Sequence of chain 1.S:
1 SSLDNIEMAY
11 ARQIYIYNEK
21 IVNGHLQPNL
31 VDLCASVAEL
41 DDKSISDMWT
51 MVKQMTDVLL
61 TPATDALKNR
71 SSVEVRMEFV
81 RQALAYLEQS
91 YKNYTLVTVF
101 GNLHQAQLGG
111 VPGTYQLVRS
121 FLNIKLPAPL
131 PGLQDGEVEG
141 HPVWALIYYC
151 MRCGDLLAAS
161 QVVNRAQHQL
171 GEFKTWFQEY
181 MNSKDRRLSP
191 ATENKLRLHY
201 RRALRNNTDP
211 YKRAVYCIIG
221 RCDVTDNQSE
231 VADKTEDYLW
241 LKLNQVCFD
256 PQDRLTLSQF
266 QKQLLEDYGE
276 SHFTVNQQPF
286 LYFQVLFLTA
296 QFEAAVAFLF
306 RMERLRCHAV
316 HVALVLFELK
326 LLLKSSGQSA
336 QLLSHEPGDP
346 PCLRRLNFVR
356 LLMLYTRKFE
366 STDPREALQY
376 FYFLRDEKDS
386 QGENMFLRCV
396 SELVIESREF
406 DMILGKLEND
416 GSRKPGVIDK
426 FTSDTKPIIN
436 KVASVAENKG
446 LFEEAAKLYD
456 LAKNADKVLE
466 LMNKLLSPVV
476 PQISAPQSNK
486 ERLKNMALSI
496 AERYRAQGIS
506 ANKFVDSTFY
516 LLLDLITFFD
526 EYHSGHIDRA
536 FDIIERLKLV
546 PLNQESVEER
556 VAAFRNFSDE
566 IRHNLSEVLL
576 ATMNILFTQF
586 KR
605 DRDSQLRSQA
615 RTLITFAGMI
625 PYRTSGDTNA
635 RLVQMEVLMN

A protein and the small-molecule ligand that binds it are described below.
Small molecule (SMILES): CC[C@H](C)[C@H](NC(=O)[C@H](CO)NC(=O)[C@H](CCCN=C(N)N)NC(=O)[C@@H](NC(=O)[C@@H]1CCCN1C(=O)[C@@H]1CCCN1C(=O)[C@H](C)N)C(C)C)C(=O)N[C@H](C=O)Cc1ccc(O)cc1

Binding-site contacts:
Ligand atom C contacts residue THR235 of chain 1.S at 3.6 Å.
Ligand atom C contacts residue THR235 of chain 1.S at 3.6 Å.
Ligand atom N contacts residue THR235 of chain 1.S at 3.5 Å (h-bond).
Ligand atom CG1 contacts residue VAL280 of chain 1.S at 4.0 Å (hydrophobic).
Ligand atom C contacts residue ASN281 of chain 1.S at 3.8 Å.
Ligand atom N contacts residue TYR273 of chain 1.S at 3.9 Å.
Ligand atom CG1 contacts residue TYR94 of chain 1.S at 3.8 Å (hydrophobic).
Ligand atom O contacts residue LYS234 of chain 1.S at 3.6 Å.
Ligand atom CB contacts residue LEU286 of chain 1.S at 3.9 Å (hydrophobic).
Ligand atom CG2 contacts residue LEU286 of chain 1.S at 3.7 Å (hydrophobic).
Ligand atom CA contacts residue ASN227 of chain 1.S at 3.7 Å.
Ligand atom N contacts residue ASN227 of chain 1.S at 3.0 Å (h-bond).
Ligand atom CB contacts residue TYR238 of chain 1.S at 3.6 Å (hydrophobic).
Ligand atom C contacts residue LEU286 of chain 1.S at 3.8 Å (hydrophobic).
Ligand atom CD contacts residue TYR273 of chain 1.S at 3.3 Å (hydrophobic).
Ligand atom O contacts residue ASN281 of chain 1.S at 2.6 Å (h-bond).
Ligand atom CG contacts residue TYR273 of chain 1.S at 3.6 Å (hydrophobic).
Ligand atom CG contacts residue ASP233 of chain 1.S at 3.0 Å.
Ligand atom CG contacts residue LYS234 of chain 1.S at 3.3 Å.
Ligand atom CG2 contacts residue PHE278 of chain 1.S at 3.7 Å (hydrophobic).
Ligand atom CB contacts residue HIS277 of chain 1.S at 3.7 Å.
Ligand atom CG2 contacts residue HIS277 of chain 1.S at 3.3 Å.
Ligand atom O contacts residue ASN227 of chain 1.S at 3.6 Å.
Ligand atom CB contacts residue ASP233 of chain 1.S at 3.0 Å.
Ligand atom CD1 contacts residue TYR91 of chain 1.S at 3.9 Å (hydrophobic).
Ligand atom CA contacts residue THR235 of chain 1.S at 3.6 Å.
Ligand atom CG2 contacts residue ASN281 of chain 1.S at 3.6 Å.
Ligand atom O contacts residue THR235 of chain 1.S at 3.1 Å (h-bond).
Ligand atom O contacts residue TYR94 of chain 1.S at 2.9 Å.
Ligand atom C contacts residue THR235 of chain 1.S at 3.6 Å.
Ligand atom N contacts residue THR235 of chain 1.S at 3.9 Å.
Ligand atom CG2 contacts residue GLU236 of chain 1.S at 3.3 Å.
Ligand atom O contacts residue HIS277 of chain 1.S at 3.4 Å.
Ligand atom O contacts residue LEU286 of chain 1.S at 3.2 Å.
Ligand atom CG contacts residue HIS277 of chain 1.S at 3.8 Å.
Ligand atom C contacts residue ASN227 of chain 1.S at 3.5 Å.
Ligand atom CD contacts residue HIS277 of chain 1.S at 3.9 Å.
Ligand atom C contacts residue TYR94 of chain 1.S at 4.0 Å (hydrophobic).
Ligand atom CD1 contacts residue TYR94 of chain 1.S at 3.5 Å (hydrophobic).
Ligand atom O contacts residue THR235 of chain 1.S at 3.0 Å (h-bond).